Binding-site contacts:
Ligand atom N6 contacts residue PHE158 of chain 1.B at 3.2 Å.
Ligand atom C4 contacts residue PHE158 of chain 1.B at 3.6 Å (hydrophobic).
Ligand atom O2A contacts residue SER132 of chain 1.B at 3.1 Å (h-bond).
Ligand atom N1 contacts residue PHE158 of chain 1.B at 3.8 Å.
Ligand atom O1B contacts residue GLY135 of chain 1.B at 4.2 Å.
Ligand atom O2' contacts residue PHE158 of chain 1.B at 3.4 Å.
Ligand atom N9 contacts residue PHE158 of chain 1.B at 3.6 Å.
Ligand atom C2' contacts residue PHE158 of chain 1.B at 3.8 Å (hydrophobic).
Ligand atom N7 contacts residue ASN165 of chain 1.B at 4.2 Å.
Ligand atom C8 contacts residue PHE158 of chain 1.B at 3.3 Å (hydrophobic).
Ligand atom O1B contacts residue ARG129 of chain 1.B at 2.7 Å (salt-bridge).
Ligand atom C2D contacts residue TYR100 of chain 1.B at 3.6 Å (hydrophobic).
Ligand atom N7 contacts residue PHE158 of chain 1.B at 3.2 Å.
Ligand atom C1D contacts residue TYR100 of chain 1.B at 3.4 Å (hydrophobic).
Ligand atom C5 contacts residue PHE158 of chain 1.B at 3.5 Å (hydrophobic).
Ligand atom PB contacts residue ASN154 of chain 1.B at 3.9 Å.
Ligand atom O1A contacts residue ARG129 of chain 1.B at 4.3 Å.
Ligand atom N3 contacts residue PHE158 of chain 1.B at 3.9 Å.
Ligand atom O3A contacts residue GLY131 of chain 1.B at 4.1 Å.
Ligand atom O2A contacts residue GLY135 of chain 1.B at 4.0 Å.
Ligand atom C1' contacts residue PHE158 of chain 1.B at 4.2 Å (hydrophobic).
Ligand atom O1D contacts residue TYR100 of chain 1.B at 3.8 Å.
Ligand atom O1A contacts residue ASN165 of chain 1.B at 4.2 Å.
Ligand atom C6 contacts residue PHE158 of chain 1.B at 3.4 Å (hydrophobic).
Ligand atom O3A contacts residue ARG129 of chain 1.B at 3.5 Å (salt-bridge).
Ligand atom O4D contacts residue TYR100 of chain 1.B at 4.0 Å.
Ligand atom C4D contacts residue TYR100 of chain 1.B at 4.3 Å (hydrophobic).
Ligand atom C2 contacts residue PHE158 of chain 1.B at 4.2 Å (hydrophobic).
Ligand atom O3A contacts residue ASN154 of chain 1.B at 3.6 Å.
Ligand atom PA contacts residue SER132 of chain 1.B at 3.9 Å.
Ligand atom O3D contacts residue PHE137 of chain 1.B at 4.1 Å.
Ligand atom O1A contacts residue GLY131 of chain 1.B at 3.7 Å.
Ligand atom N7 contacts residue SER132 of chain 1.B at 4.1 Å.
Ligand atom C3D contacts residue TYR100 of chain 1.B at 3.6 Å (hydrophobic).
Ligand atom PA contacts residue ARG129 of chain 1.B at 3.8 Å.
Ligand atom O1A contacts residue SER132 of chain 1.B at 3.0 Å (h-bond).
Ligand atom O2A contacts residue ARG129 of chain 1.B at 3.2 Å (salt-bridge).
Ligand atom C5D contacts residue TYR100 of chain 1.B at 3.8 Å (hydrophobic).
Ligand atom PB contacts residue ARG129 of chain 1.B at 3.7 Å.
Ligand atom O2B contacts residue ASN154 of chain 1.B at 2.9 Å (h-bond).

The protein below binds the small molecule below.
Small molecule (SMILES): Nc1ncnc2c1ncn2[C@@H]1O[C@H](COP(=O)(O)OP(=O)(O)OC[C@H]2O[C@H](O)[C@H](O)[C@@H]2O)[C@@H](O)[C@H]1O

Sequence of chain 1.B:
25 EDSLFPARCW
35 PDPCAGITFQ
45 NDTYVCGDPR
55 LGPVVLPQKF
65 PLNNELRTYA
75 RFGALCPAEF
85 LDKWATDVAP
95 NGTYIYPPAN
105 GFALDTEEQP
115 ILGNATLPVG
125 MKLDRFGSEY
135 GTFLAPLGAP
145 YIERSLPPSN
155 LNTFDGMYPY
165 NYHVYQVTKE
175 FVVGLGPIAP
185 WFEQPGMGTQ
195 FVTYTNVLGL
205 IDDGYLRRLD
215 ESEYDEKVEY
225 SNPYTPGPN